Sequence of chain 1.A:
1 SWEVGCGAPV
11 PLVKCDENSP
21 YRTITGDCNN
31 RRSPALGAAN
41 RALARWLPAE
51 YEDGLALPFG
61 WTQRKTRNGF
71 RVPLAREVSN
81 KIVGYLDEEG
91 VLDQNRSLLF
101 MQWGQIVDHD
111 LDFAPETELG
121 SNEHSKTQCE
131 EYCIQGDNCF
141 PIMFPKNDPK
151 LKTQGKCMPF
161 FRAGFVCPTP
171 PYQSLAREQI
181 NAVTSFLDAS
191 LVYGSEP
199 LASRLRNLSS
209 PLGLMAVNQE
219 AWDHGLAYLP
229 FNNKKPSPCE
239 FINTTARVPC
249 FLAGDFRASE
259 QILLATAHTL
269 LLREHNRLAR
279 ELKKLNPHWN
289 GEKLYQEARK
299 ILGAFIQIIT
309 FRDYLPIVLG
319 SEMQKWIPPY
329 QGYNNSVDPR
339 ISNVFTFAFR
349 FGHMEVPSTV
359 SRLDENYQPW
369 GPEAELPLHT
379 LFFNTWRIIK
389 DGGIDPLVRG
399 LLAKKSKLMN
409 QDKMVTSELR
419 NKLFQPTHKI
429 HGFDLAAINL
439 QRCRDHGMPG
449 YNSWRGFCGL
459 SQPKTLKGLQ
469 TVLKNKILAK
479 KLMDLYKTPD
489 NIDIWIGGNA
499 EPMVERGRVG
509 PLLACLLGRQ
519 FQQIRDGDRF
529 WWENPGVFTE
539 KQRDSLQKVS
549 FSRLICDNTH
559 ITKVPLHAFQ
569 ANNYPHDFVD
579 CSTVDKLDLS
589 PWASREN

Binding-site contacts:
Ligand atom O7 contacts residue ASN216 of chain 1.A at 4.4 Å.
Ligand atom C3 contacts residue ASN205 of chain 1.A at 3.7 Å.
Ligand atom C8 contacts residue ALA214 of chain 1.A at 4.4 Å (hydrophobic).
Ligand atom C7 contacts residue ASN205 of chain 1.A at 3.4 Å.
Ligand atom C8 contacts residue VAL215 of chain 1.A at 4.1 Å (hydrophobic).
Ligand atom C6 contacts residue SER208 of chain 1.A at 3.1 Å.
Ligand atom C8 contacts residue ASN205 of chain 1.A at 4.4 Å.
Ligand atom O5 contacts residue ASN205 of chain 1.A at 2.4 Å (h-bond).
Ligand atom O7 contacts residue ALA214 of chain 1.A at 4.2 Å.
Ligand atom C7 contacts residue VAL215 of chain 1.A at 4.1 Å (hydrophobic).
Ligand atom C5 contacts residue SER208 of chain 1.A at 3.1 Å.
Ligand atom C2 contacts residue ASN205 of chain 1.A at 2.4 Å.
Ligand atom N2 contacts residue ASN205 of chain 1.A at 2.7 Å (h-bond).
Ligand atom C1 contacts residue ASN205 of chain 1.A at 1.4 Å.
Ligand atom C5 contacts residue ASN205 of chain 1.A at 3.6 Å.
Ligand atom O7 contacts residue VAL215 of chain 1.A at 3.3 Å (h-bond).
Ligand atom C4 contacts residue ASN205 of chain 1.A at 4.2 Å.
Ligand atom C1 contacts residue SER208 of chain 1.A at 3.8 Å.
Ligand atom O6 contacts residue SER208 of chain 1.A at 4.2 Å.
Ligand atom O7 contacts residue ASN205 of chain 1.A at 3.7 Å.
Ligand atom O5 contacts residue SER208 of chain 1.A at 3.1 Å (h-bond).

The protein below binds the small molecule below.
Small molecule (SMILES): CC(=O)N[C@H]1[C@H](O[C@H]2[C@H](O)[C@@H](NC(C)=O)CO[C@@H]2CO)O[C@H](CO)[C@@H](O)[C@@H]1O